Sequence of chain 1.A:
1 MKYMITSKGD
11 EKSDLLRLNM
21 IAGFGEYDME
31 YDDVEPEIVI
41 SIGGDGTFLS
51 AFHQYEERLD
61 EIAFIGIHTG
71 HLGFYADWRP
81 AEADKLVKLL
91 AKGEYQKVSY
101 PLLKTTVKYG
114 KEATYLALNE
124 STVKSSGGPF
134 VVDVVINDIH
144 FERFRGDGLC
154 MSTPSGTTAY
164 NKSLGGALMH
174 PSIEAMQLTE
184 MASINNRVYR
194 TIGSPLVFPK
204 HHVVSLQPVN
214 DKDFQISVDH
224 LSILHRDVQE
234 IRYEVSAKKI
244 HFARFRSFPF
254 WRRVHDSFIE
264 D

Sequence of chain 4.A:
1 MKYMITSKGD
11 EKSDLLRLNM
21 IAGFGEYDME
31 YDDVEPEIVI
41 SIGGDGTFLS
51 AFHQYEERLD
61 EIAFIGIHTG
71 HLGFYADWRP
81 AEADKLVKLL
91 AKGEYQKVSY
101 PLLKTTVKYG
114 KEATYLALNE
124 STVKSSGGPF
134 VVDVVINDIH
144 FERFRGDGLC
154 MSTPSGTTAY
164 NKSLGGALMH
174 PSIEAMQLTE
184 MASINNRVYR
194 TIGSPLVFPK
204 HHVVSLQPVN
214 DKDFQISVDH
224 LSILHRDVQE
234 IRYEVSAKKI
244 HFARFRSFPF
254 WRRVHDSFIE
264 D

Binding-site contacts:
Ligand atom O7 contacts residue GLY46 of chain 1.A at 3.4 Å.
Ligand atom N5 contacts residue TYR75 of chain 1.A at 3.5 Å (h-bond).
Ligand atom C10 contacts residue ALA162 of chain 1.A at 3.4 Å (hydrophobic).
Ligand atom O5 contacts residue GLU123 of chain 1.A at 2.5 Å (salt-bridge).
Ligand atom O7 contacts residue HIS223 of chain 1.A at 3.4 Å.
Ligand atom O5 contacts residue ASN122 of chain 1.A at 3.5 Å (h-bond).
Ligand atom N3 contacts residue ASP45 of chain 1.A at 3.4 Å (salt-bridge).
Ligand atom N6 contacts residue PHE74 of chain 1.A at 3.4 Å.
Ligand atom C9 contacts residue ASP45 of chain 1.A at 3.6 Å.
Ligand atom O6 contacts residue ASN122 of chain 1.A at 3.1 Å (h-bond).
Ligand atom C24 contacts residue TYR163 of chain 1.A at 3.5 Å (hydrophobic).
Ligand atom N6 contacts residue THR161 of chain 1.A at 2.4 Å (h-bond).
Ligand atom N4 contacts residue ASN122 of chain 1.A at 2.9 Å (h-bond).
Ligand atom O5 contacts residue ALA162 of chain 1.A at 3.2 Å.
Ligand atom N11 contacts residue ASP150 of chain 4.A at 3.0 Å (salt-bridge).
Ligand atom O2 contacts residue ASP45 of chain 1.A at 2.5 Å (salt-bridge).
Ligand atom N11 contacts residue TYR163 of chain 1.A at 3.5 Å.
Ligand atom N13 contacts residue TYR163 of chain 1.A at 3.5 Å (h-bond).
Ligand atom C20 contacts residue GLU123 of chain 1.A at 3.3 Å.
Ligand atom O3 contacts residue ASN189 of chain 4.A at 3.6 Å.
Ligand atom O6 contacts residue GLU123 of chain 1.A at 2.6 Å (salt-bridge).
Ligand atom N5 contacts residue ASN122 of chain 1.A at 3.2 Å (h-bond).
Ligand atom C13 contacts residue ASP45 of chain 1.A at 3.6 Å.
Ligand atom C23 contacts residue TYR163 of chain 1.A at 3.6 Å (hydrophobic).
Ligand atom N12 contacts residue ALA185 of chain 4.A at 3.6 Å.
Ligand atom C11 contacts residue ALA162 of chain 1.A at 3.5 Å (hydrophobic).
Ligand atom C21 contacts residue GLU123 of chain 1.A at 3.2 Å.
Ligand atom C11 contacts residue THR161 of chain 1.A at 3.4 Å.
Ligand atom O5 contacts residue TYR163 of chain 1.A at 3.3 Å (h-bond).
Ligand atom C12 contacts residue THR161 of chain 1.A at 3.1 Å.
Ligand atom N5 contacts residue SER158 of chain 1.A at 2.8 Å (h-bond).
Ligand atom C16 contacts residue GLY46 of chain 1.A at 3.6 Å.
Ligand atom C12 contacts residue PHE74 of chain 1.A at 3.6 Å (hydrophobic).
Ligand atom C7 contacts residue ASP45 of chain 1.A at 3.4 Å.
Ligand atom N5 contacts residue THR161 of chain 1.A at 3.5 Å (h-bond).
Ligand atom C25 contacts residue ILE187 of chain 4.A at 3.4 Å (hydrophobic).
Ligand atom N12 contacts residue SER166 of chain 1.A at 3.1 Å (h-bond).
Ligand atom N11 contacts residue ALA185 of chain 4.A at 2.9 Å (h-bond).
Ligand atom N12 contacts residue ILE187 of chain 4.A at 3.3 Å.
Ligand atom C25 contacts residue SER166 of chain 1.A at 3.2 Å.

A protein and the small-molecule ligand that binds it are described below.
Small molecule (SMILES): NCCCNC(=O)NC[C@H]1O[C@@H](n2c(C#CCN(CC(=O)O)C[C@H]3O[C@@H](n4cnc5c(N)ncnc54)[C@H](O)[C@@H]3O)nc3c(N)ncnc32)[C@H](O)[C@@H]1O